Sequence of chain 1.A:
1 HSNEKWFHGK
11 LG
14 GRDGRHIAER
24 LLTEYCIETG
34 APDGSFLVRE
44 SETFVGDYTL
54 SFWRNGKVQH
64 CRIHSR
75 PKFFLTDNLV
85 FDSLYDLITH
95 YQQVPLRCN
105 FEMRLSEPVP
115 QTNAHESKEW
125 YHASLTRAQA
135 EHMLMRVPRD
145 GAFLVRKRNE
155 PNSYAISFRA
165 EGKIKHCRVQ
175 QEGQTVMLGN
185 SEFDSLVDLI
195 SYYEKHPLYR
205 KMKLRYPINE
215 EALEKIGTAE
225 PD

This small molecule binds to this protein.
Small molecule (SMILES): N[C@@H](Cc1ccc(OP(=O)(O)O)cc1)C(=O)N[C@H](C=O)CCC(=O)O

Binding-site contacts:
Ligand atom P contacts residue THR46 of chain 1.A at 3.9 Å.
Ligand atom OH contacts residue THR52 of chain 1.A at 3.5 Å (h-bond).
Ligand atom CD contacts residue CYS102 of chain 1.A at 4.1 Å (hydrophobic).
Ligand atom P contacts residue ARG42 of chain 1.A at 3.7 Å.
Ligand atom O2P contacts residue THR52 of chain 1.A at 3.0 Å (h-bond).
Ligand atom CA contacts residue CYS64 of chain 1.A at 4.3 Å (hydrophobic).
Ligand atom O1P contacts residue ARG42 of chain 1.A at 2.6 Å (salt-bridge).
Ligand atom N contacts residue ARG18 of chain 1.A at 4.0 Å.
Ligand atom CE2 contacts residue ARG65 of chain 1.A at 4.2 Å.
Ligand atom O contacts residue CYS102 of chain 1.A at 4.0 Å.
Ligand atom OH contacts residue SER44 of chain 1.A at 4.0 Å.
Ligand atom CD1 contacts residue ARG18 of chain 1.A at 3.1 Å.
Ligand atom CG contacts residue HIS63 of chain 1.A at 4.0 Å.
Ligand atom CD2 contacts residue ARG65 of chain 1.A at 4.1 Å.
Ligand atom CZ contacts residue ARG18 of chain 1.A at 4.1 Å.
Ligand atom OE2 contacts residue ARG101 of chain 1.A at 3.5 Å (salt-bridge).
Ligand atom CB contacts residue HIS63 of chain 1.A at 3.9 Å.
Ligand atom CE1 contacts residue ARG18 of chain 1.A at 3.0 Å.
Ligand atom OH contacts residue THR46 of chain 1.A at 4.0 Å.
Ligand atom P contacts residue GLU45 of chain 1.A at 3.1 Å.
Ligand atom O contacts residue HIS63 of chain 1.A at 4.2 Å.
Ligand atom N contacts residue HIS63 of chain 1.A at 2.9 Å (h-bond).
Ligand atom C contacts residue HIS63 of chain 1.A at 3.4 Å.
Ligand atom O2P contacts residue SER44 of chain 1.A at 3.6 Å.
Ligand atom CA contacts residue HIS63 of chain 1.A at 3.9 Å.
Ligand atom O contacts residue PHE105 of chain 1.A at 4.2 Å.
Ligand atom C contacts residue CYS102 of chain 1.A at 3.4 Å (hydrophobic).
Ligand atom P contacts residue THR52 of chain 1.A at 3.8 Å.
Ligand atom O2P contacts residue GLU45 of chain 1.A at 3.1 Å (salt-bridge).
Ligand atom O contacts residue GLN62 of chain 1.A at 3.4 Å (h-bond).
Ligand atom O3P contacts residue THR46 of chain 1.A at 2.8 Å (h-bond).
Ligand atom CA contacts residue HIS63 of chain 1.A at 3.2 Å.
Ligand atom O3P contacts residue GLU45 of chain 1.A at 2.4 Å (salt-bridge).
Ligand atom O1P contacts residue GLU45 of chain 1.A at 3.5 Å (salt-bridge).
Ligand atom OE2 contacts residue CYS102 of chain 1.A at 3.5 Å.
Ligand atom O1P contacts residue ARG18 of chain 1.A at 3.3 Å (salt-bridge).
Ligand atom O1P contacts residue THR52 of chain 1.A at 3.9 Å.
Ligand atom CD2 contacts residue HIS63 of chain 1.A at 4.2 Å.
Ligand atom CG contacts residue CYS102 of chain 1.A at 3.6 Å (hydrophobic).
Ligand atom O2P contacts residue ARG42 of chain 1.A at 3.0 Å (salt-bridge).